Binding-site contacts:
Ligand atom O7 contacts residue PRO566 of chain 1.C at 4.4 Å.
Ligand atom C3 contacts residue GLN567 of chain 1.C at 3.9 Å.
Ligand atom C3 contacts residue ASN318 of chain 1.C at 4.0 Å.
Ligand atom C7 contacts residue ASN318 of chain 1.C at 3.6 Å.
Ligand atom C4 contacts residue ASN318 of chain 1.C at 4.3 Å.
Ligand atom O5 contacts residue ASN318 of chain 1.C at 2.3 Å (h-bond).
Ligand atom N2 contacts residue ASN318 of chain 1.C at 3.2 Å (h-bond).
Ligand atom C5 contacts residue ASN318 of chain 1.C at 3.6 Å.
Ligand atom N2 contacts residue PRO566 of chain 1.C at 4.5 Å.
Ligand atom C1 contacts residue ASN318 of chain 1.C at 1.5 Å.
Ligand atom N2 contacts residue GLN567 of chain 1.C at 3.5 Å (h-bond).
Ligand atom C2 contacts residue ASN318 of chain 1.C at 2.7 Å.
Ligand atom O7 contacts residue ASN318 of chain 1.C at 3.3 Å (h-bond).
Ligand atom C2 contacts residue GLN567 of chain 1.C at 3.9 Å.
Ligand atom C1 contacts residue GLN567 of chain 1.C at 3.7 Å.

A small-molecule ligand and the protein it binds are described below.
Small molecule (SMILES): CC(=O)N[C@@H]1[C@@H](O)[C@H](O)[C@@H](CO)O[C@H]1O

Sequence of chain 1.C:
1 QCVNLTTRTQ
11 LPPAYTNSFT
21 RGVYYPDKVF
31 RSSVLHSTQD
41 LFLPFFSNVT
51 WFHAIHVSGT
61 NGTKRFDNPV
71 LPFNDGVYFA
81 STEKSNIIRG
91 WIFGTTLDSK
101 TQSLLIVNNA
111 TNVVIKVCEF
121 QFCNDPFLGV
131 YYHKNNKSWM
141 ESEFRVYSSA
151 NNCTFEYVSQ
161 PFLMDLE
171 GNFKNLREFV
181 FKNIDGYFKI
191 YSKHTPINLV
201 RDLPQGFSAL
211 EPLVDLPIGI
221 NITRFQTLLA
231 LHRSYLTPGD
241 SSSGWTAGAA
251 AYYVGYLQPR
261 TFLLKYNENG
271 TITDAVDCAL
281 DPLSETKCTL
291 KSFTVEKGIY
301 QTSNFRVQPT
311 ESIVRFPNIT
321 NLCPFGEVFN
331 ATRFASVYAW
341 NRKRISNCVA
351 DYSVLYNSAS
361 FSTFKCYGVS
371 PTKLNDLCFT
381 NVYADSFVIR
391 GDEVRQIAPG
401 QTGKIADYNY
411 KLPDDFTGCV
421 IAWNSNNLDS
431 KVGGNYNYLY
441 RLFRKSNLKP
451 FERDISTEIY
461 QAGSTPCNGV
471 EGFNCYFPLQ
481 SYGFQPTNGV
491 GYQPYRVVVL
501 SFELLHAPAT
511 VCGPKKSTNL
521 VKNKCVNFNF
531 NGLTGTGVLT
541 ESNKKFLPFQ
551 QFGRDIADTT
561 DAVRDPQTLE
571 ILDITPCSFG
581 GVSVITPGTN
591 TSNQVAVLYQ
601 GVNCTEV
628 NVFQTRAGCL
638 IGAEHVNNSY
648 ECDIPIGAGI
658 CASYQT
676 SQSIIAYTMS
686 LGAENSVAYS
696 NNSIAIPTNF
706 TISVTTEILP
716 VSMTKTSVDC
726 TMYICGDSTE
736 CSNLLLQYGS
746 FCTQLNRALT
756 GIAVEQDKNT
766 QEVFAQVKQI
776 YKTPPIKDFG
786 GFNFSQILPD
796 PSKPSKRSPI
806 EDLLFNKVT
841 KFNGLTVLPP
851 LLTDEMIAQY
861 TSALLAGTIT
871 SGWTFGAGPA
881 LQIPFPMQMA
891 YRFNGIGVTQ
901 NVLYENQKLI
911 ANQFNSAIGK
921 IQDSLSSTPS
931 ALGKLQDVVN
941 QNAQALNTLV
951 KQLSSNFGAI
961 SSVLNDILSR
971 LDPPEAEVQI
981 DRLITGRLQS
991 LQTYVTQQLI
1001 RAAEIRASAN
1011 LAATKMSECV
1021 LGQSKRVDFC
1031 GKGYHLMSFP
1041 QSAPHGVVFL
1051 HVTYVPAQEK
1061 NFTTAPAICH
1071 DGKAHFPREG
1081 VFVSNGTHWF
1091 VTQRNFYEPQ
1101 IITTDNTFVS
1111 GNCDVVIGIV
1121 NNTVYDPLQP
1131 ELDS